Binding-site contacts:
Ligand atom C2 contacts residue ARG192 of chain 1.B at 3.4 Å.
Ligand atom O2 contacts residue PRO203 of chain 1.B at 3.6 Å.
Ligand atom C2 contacts residue LYS204 of chain 1.B at 3.9 Å.
Ligand atom O2 contacts residue ARG192 of chain 1.B at 2.8 Å (salt-bridge).
Ligand atom O1 contacts residue LYS204 of chain 1.B at 3.9 Å.
Ligand atom O2 contacts residue LYS204 of chain 1.B at 2.9 Å (salt-bridge).
Ligand atom O1 contacts residue ARG192 of chain 1.B at 2.8 Å (salt-bridge).
Ligand atom N2 contacts residue LYS204 of chain 1.B at 3.9 Å.

Sequence of chain 1.B:
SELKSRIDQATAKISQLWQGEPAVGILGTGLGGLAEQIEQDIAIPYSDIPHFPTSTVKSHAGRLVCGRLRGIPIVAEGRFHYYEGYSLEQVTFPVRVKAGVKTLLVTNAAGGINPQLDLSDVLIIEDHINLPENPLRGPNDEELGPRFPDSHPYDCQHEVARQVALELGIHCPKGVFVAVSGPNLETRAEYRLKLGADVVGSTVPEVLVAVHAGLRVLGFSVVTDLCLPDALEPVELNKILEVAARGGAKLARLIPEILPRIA

The small molecule below binds the protein below.
Small molecule (SMILES): O=C(O)c1ccccn1